Sequence of chain 1.G:
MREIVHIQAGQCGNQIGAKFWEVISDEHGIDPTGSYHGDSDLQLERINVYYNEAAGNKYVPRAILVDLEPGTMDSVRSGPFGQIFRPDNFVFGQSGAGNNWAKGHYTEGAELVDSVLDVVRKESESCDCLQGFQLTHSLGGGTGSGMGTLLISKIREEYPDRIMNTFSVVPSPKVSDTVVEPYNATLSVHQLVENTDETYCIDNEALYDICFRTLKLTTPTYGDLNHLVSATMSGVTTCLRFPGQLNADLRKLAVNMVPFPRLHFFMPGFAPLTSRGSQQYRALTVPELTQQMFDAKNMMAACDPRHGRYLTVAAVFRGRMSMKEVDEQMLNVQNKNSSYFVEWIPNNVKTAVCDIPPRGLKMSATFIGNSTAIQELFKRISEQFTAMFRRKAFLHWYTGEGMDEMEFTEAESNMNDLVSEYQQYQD

This small molecule binds to this protein.
Small molecule (SMILES): Nc1nc2c(ncn2[C@@H]2O[C@H](CO[P](=O)(O)C[P](=O)(O)OP(=O)(O)O)[C@@H](O)[C@H]2O)c(=O)[nH]1

Binding-site contacts:
Ligand atom O2B contacts residue GLN11 of chain 1.G at 3.3 Å (h-bond).
Ligand atom O1B contacts residue GLY144 of chain 1.G at 3.3 Å (h-bond).
Ligand atom O3' contacts residue GLU181 of chain 1.G at 3.5 Å (salt-bridge).
Ligand atom O1G contacts residue MG1 of chain 1.Z at 3.8 Å.
Ligand atom O2' contacts residue TYR222 of chain 1.G at 2.5 Å (h-bond).
Ligand atom N3 contacts residue ASN204 of chain 1.G at 3.1 Å (h-bond).
Ligand atom N7 contacts residue GLN15 of chain 1.G at 3.2 Å (h-bond).
Ligand atom O3B contacts residue GLY142 of chain 1.G at 3.5 Å (h-bond).
Ligand atom O6 contacts residue ASN226 of chain 1.G at 3.0 Å (h-bond).
Ligand atom PG contacts residue THR143 of chain 1.G at 3.8 Å.
Ligand atom O2A contacts residue GLN11 of chain 1.G at 3.3 Å (h-bond).
Ligand atom O1G contacts residue ALA97 of chain 1.G at 3.4 Å (h-bond).
Ligand atom O1A contacts residue CYS12 of chain 1.G at 3.2 Å (h-bond).
Ligand atom N2 contacts residue ASN226 of chain 1.G at 3.7 Å.
Ligand atom O1A contacts residue GLN11 of chain 1.G at 3.8 Å.
Ligand atom C6 contacts residue ASN226 of chain 1.G at 3.3 Å.
Ligand atom O3G contacts residue GLY142 of chain 1.G at 2.7 Å (h-bond).
Ligand atom O2G contacts residue MG1 of chain 1.Z at 2.6 Å.
Ligand atom O2B contacts residue MG1 of chain 1.Z at 2.1 Å.
Ligand atom O6 contacts residue GLN15 of chain 1.G at 3.0 Å (h-bond).
Ligand atom O1A contacts residue SER138 of chain 1.G at 3.8 Å.
Ligand atom C2 contacts residue ASN204 of chain 1.G at 3.5 Å.
Ligand atom O3G contacts residue THR143 of chain 1.G at 3.8 Å.
Ligand atom O1B contacts residue GLN11 of chain 1.G at 3.5 Å (h-bond).
Ligand atom PG contacts residue GLY142 of chain 1.G at 3.8 Å.
Ligand atom C2' contacts residue TYR222 of chain 1.G at 3.4 Å (hydrophobic).
Ligand atom O3G contacts residue ASN99 of chain 1.G at 3.0 Å (h-bond).
Ligand atom O1B contacts residue GLY10 of chain 1.G at 3.3 Å.
Ligand atom C2 contacts residue ASN226 of chain 1.G at 3.6 Å.
Ligand atom PG contacts residue MG1 of chain 1.Z at 3.6 Å.
Ligand atom C1' contacts residue ASN204 of chain 1.G at 3.8 Å.
Ligand atom O1G contacts residue THR143 of chain 1.G at 2.9 Å (h-bond).
Ligand atom C5 contacts residue GLN15 of chain 1.G at 3.7 Å.
Ligand atom PB contacts residue MG1 of chain 1.Z at 3.6 Å.
Ligand atom C6 contacts residue GLN15 of chain 1.G at 3.7 Å.
Ligand atom O3G contacts residue GLY141 of chain 1.G at 3.7 Å.
Ligand atom C3A contacts residue GLY141 of chain 1.G at 3.8 Å.
Ligand atom N2 contacts residue ASN204 of chain 1.G at 2.9 Å (h-bond).
Ligand atom N1 contacts residue ASN226 of chain 1.G at 2.6 Å (h-bond).
Ligand atom O3B contacts residue THR143 of chain 1.G at 3.1 Å (h-bond).

Sequence of chain 1.F:
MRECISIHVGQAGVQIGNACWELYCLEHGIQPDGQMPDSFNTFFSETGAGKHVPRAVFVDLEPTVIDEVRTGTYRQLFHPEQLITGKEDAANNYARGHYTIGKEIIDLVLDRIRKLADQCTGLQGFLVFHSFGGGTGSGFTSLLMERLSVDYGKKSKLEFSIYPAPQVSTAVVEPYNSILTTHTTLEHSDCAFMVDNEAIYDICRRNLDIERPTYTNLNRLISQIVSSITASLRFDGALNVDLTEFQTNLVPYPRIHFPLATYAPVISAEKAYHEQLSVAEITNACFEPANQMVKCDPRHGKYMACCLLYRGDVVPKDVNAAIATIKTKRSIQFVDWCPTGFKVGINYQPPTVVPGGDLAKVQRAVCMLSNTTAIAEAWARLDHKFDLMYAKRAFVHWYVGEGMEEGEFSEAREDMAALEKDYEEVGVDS